Binding-site contacts:
Ligand atom C5 contacts residue HIS10 of chain 1.A at 4.2 Å.
Ligand atom O1 contacts residue HIS10 of chain 1.A at 4.2 Å.
Ligand atom O3 contacts residue LYS18 of chain 1.A at 4.1 Å.
Ligand atom C1 contacts residue HIS4 of chain 1.A at 3.7 Å.
Ligand atom O4 contacts residue HIS15 of chain 1.A at 3.7 Å.
Ligand atom O3 contacts residue ASP19 of chain 1.A at 2.8 Å (salt-bridge).
Ligand atom S2 contacts residue TRP5 of chain 1.A at 4.1 Å.
Ligand atom C5 contacts residue HIS4 of chain 1.A at 4.4 Å.
Ligand atom C1 contacts residue ASP19 of chain 1.A at 4.2 Å.
Ligand atom N3 contacts residue PHE20 of chain 1.A at 3.4 Å.
Ligand atom N2 contacts residue ASP19 of chain 1.A at 3.1 Å (salt-bridge).
Ligand atom O3 contacts residue HIS15 of chain 1.A at 2.8 Å (h-bond).
Ligand atom O4 contacts residue ASN11 of chain 1.A at 3.6 Å (h-bond).
Ligand atom N3 contacts residue TRP5 of chain 1.A at 3.8 Å.
Ligand atom S2 contacts residue TRP16 of chain 1.A at 3.8 Å.
Ligand atom O3 contacts residue TRP16 of chain 1.A at 3.9 Å.
Ligand atom S2 contacts residue HIS15 of chain 1.A at 3.6 Å.
Ligand atom S2 contacts residue ASP19 of chain 1.A at 3.4 Å (salt-bridge).
Ligand atom N3 contacts residue TRP16 of chain 1.A at 3.3 Å.
Ligand atom C6 contacts residue HIS4 of chain 1.A at 4.0 Å.
Ligand atom C5 contacts residue ASN11 of chain 1.A at 4.0 Å.
Ligand atom O4 contacts residue TRP16 of chain 1.A at 3.3 Å.
Ligand atom C4 contacts residue HIS10 of chain 1.A at 3.6 Å.
Ligand atom C6 contacts residue ASP19 of chain 1.A at 3.7 Å.
Ligand atom O4 contacts residue TRP5 of chain 1.A at 3.7 Å.
Ligand atom O4 contacts residue GLY12 of chain 1.A at 4.4 Å.
Ligand atom C4 contacts residue ASN11 of chain 1.A at 4.0 Å.
Ligand atom N2 contacts residue HIS4 of chain 1.A at 4.3 Å.
Ligand atom N3 contacts residue ASP19 of chain 1.A at 3.6 Å.
Ligand atom N3 contacts residue HIS15 of chain 1.A at 4.1 Å.
Ligand atom C2 contacts residue HIS4 of chain 1.A at 3.9 Å.
Ligand atom C3 contacts residue HIS4 of chain 1.A at 4.5 Å.
Ligand atom C1 contacts residue TRP5 of chain 1.A at 4.0 Å (hydrophobic).
Ligand atom C6 contacts residue TRP5 of chain 1.A at 4.0 Å (hydrophobic).
Ligand atom N2 contacts residue TRP5 of chain 1.A at 3.9 Å.

This small molecule binds to this protein.
Small molecule (SMILES): NS(=O)(=O)Nc1ccc(S(N)(=O)=O)cc1

Sequence of chain 1.A:
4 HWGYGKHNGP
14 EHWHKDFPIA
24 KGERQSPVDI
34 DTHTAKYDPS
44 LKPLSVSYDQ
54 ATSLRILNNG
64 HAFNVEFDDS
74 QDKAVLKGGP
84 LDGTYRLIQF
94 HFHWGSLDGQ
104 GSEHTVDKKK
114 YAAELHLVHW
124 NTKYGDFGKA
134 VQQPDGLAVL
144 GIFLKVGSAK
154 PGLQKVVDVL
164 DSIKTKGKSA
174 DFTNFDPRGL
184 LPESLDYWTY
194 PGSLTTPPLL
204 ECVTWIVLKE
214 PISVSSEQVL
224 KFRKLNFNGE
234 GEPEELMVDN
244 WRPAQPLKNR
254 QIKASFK